This protein binds this small molecule.
Small molecule (SMILES): Nc1nc(F)nc2c1ncn2[C@@H]1O[C@H](CO)[C@@H](O)[C@H]1O

Sequence of chain 3.A:
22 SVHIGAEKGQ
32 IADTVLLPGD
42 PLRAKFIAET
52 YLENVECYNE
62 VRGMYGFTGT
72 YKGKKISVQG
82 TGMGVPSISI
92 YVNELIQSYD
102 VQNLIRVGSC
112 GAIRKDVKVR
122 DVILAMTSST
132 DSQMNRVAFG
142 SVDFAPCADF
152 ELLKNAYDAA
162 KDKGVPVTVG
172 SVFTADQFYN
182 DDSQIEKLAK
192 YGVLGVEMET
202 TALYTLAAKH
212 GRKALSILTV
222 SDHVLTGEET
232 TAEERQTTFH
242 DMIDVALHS

Binding-site contacts:
Ligand atom N3 contacts residue PHE179 of chain 3.B at 3.5 Å.
Ligand atom O5' contacts residue HIS24 of chain 3.A at 2.7 Å (h-bond).
Ligand atom N7 contacts residue GLY112 of chain 3.B at 3.6 Å.
Ligand atom F contacts residue PHE179 of chain 3.B at 3.3 Å.
Ligand atom C8 contacts residue SER222 of chain 3.B at 3.3 Å.
Ligand atom C2 contacts residue PHE179 of chain 3.B at 3.3 Å (hydrophobic).
Ligand atom O2' contacts residue GLU200 of chain 3.B at 2.5 Å (salt-bridge).
Ligand atom O4' contacts residue ARG63 of chain 3.A at 3.7 Å.
Ligand atom C5 contacts residue GLY112 of chain 3.B at 3.8 Å.
Ligand atom N9 contacts residue SER110 of chain 3.B at 3.7 Å.
Ligand atom N6 contacts residue ASP223 of chain 3.B at 3.3 Å (salt-bridge).
Ligand atom C3' contacts residue GLU200 of chain 3.B at 3.6 Å.
Ligand atom C5 contacts residue VAL197 of chain 3.B at 3.8 Å (hydrophobic).
Ligand atom N1 contacts residue VAL197 of chain 3.B at 3.7 Å.
Ligand atom C5' contacts residue HIS24 of chain 3.A at 3.6 Å.
Ligand atom O2' contacts residue GLU198 of chain 3.B at 3.4 Å.
Ligand atom F contacts residue VAL197 of chain 3.B at 3.5 Å.
Ligand atom C5' contacts residue PHE179 of chain 3.B at 3.7 Å (hydrophobic).
Ligand atom C4' contacts residue ARG63 of chain 3.A at 3.5 Å.
Ligand atom C4 contacts residue VAL197 of chain 3.B at 3.8 Å (hydrophobic).
Ligand atom F contacts residue MET199 of chain 3.B at 3.6 Å.
Ligand atom N1 contacts residue PHE179 of chain 3.B at 3.4 Å.
Ligand atom C6 contacts residue PHE179 of chain 3.B at 3.6 Å (hydrophobic).
Ligand atom C8 contacts residue SER110 of chain 3.B at 3.4 Å.
Ligand atom N6 contacts residue GLY112 of chain 3.B at 3.5 Å.
Ligand atom O2' contacts residue MET199 of chain 3.B at 3.6 Å.
Ligand atom C2' contacts residue GLU200 of chain 3.B at 3.6 Å.
Ligand atom O2' contacts residue ARG107 of chain 3.B at 3.0 Å (salt-bridge).
Ligand atom N7 contacts residue SER222 of chain 3.B at 2.7 Å (h-bond).
Ligand atom C6 contacts residue VAL197 of chain 3.B at 3.8 Å (hydrophobic).
Ligand atom C1' contacts residue SER110 of chain 3.B at 3.5 Å.
Ligand atom C2 contacts residue VAL197 of chain 3.B at 3.8 Å (hydrophobic).
Ligand atom N3 contacts residue GLU198 of chain 3.B at 3.7 Å.
Ligand atom C4 contacts residue PHE179 of chain 3.B at 3.7 Å (hydrophobic).
Ligand atom N7 contacts residue CYS111 of chain 3.B at 3.6 Å.
Ligand atom O5' contacts residue PHE179 of chain 3.B at 3.6 Å.
Ligand atom N3 contacts residue VAL197 of chain 3.B at 3.8 Å.
Ligand atom O5' contacts residue ARG63 of chain 3.A at 3.5 Å (salt-bridge).
Ligand atom O3' contacts residue GLU200 of chain 3.B at 2.8 Å (salt-bridge).
Ligand atom N6 contacts residue VAL225 of chain 3.B at 3.6 Å.

Sequence of chain 3.B:
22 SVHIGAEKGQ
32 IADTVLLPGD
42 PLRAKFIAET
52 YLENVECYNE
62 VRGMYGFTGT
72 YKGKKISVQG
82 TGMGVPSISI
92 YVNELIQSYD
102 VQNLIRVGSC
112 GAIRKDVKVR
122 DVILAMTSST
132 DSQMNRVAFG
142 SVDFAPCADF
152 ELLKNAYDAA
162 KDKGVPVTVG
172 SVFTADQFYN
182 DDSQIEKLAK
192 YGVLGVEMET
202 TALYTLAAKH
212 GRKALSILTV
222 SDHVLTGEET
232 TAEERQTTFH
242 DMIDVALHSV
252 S